Sequence of chain 1.J:
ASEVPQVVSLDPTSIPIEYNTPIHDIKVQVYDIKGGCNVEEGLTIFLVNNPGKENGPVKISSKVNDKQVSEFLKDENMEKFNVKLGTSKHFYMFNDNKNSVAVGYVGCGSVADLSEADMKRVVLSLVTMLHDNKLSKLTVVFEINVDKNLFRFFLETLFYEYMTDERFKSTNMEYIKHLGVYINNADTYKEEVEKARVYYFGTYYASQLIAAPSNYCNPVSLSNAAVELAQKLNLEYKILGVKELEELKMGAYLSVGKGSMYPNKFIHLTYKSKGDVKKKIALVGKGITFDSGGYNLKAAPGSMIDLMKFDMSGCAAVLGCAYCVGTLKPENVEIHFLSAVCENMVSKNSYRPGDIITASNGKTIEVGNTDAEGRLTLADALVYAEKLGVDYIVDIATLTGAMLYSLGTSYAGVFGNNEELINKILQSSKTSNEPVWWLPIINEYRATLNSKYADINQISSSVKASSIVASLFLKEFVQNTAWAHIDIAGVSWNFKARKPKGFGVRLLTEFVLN

Binding-site contacts:
Ligand atom FAH contacts residue PHE500 of chain 1.J at 3.7 Å.
Ligand atom CAV contacts residue ALA494 of chain 1.J at 3.6 Å (hydrophobic).
Ligand atom O contacts residue ASP296 of chain 1.J at 3.2 Å (salt-bridge).
Ligand atom O contacts residue ZN1 of chain 1.DC at 2.4 Å.
Ligand atom OAD contacts residue THR405 of chain 1.J at 3.4 Å.
Ligand atom CAZ contacts residue LEU409 of chain 1.J at 3.5 Å (hydrophobic).
Ligand atom FAG contacts residue GLY307 of chain 1.J at 3.3 Å.
Ligand atom CAM contacts residue THR405 of chain 1.J at 3.6 Å.
Ligand atom OAF contacts residue LYS291 of chain 1.J at 3.2 Å (salt-bridge).
Ligand atom CAM contacts residue LEU404 of chain 1.J at 3.5 Å (hydrophobic).
Ligand atom C contacts residue LEU404 of chain 1.J at 3.5 Å (hydrophobic).
Ligand atom OAD contacts residue GLY406 of chain 1.J at 2.7 Å (h-bond).
Ligand atom NAQ contacts residue ASP376 of chain 1.J at 3.4 Å (salt-bridge).
Ligand atom CAY contacts residue GLY406 of chain 1.J at 3.4 Å.
Ligand atom CAV contacts residue LEU409 of chain 1.J at 3.6 Å (hydrophobic).
Ligand atom CAK contacts residue GLY406 of chain 1.J at 3.6 Å.
Ligand atom NAQ contacts residue CO31 of chain 1.BC at 2.9 Å (h-bond).
Ligand atom FAH contacts residue ALA494 of chain 1.J at 2.9 Å.
Ligand atom CAM contacts residue GLY406 of chain 1.J at 3.2 Å.
Ligand atom NAQ contacts residue ZN1 of chain 1.DC at 3.1 Å.
Ligand atom C contacts residue ASP376 of chain 1.J at 3.5 Å.
Ligand atom O contacts residue ASP376 of chain 1.J at 3.3 Å (salt-bridge).
Ligand atom CAL contacts residue LYS303 of chain 1.J at 3.6 Å.
Ligand atom NAQ contacts residue LEU404 of chain 1.J at 2.8 Å (h-bond).
Ligand atom FAI contacts residue PHE500 of chain 1.J at 2.9 Å.
Ligand atom OAF contacts residue CO31 of chain 1.BC at 2.7 Å (h-bond).
Ligand atom O contacts residue ZN1 of chain 1.CC at 3.7 Å.
Ligand atom O contacts residue LYS303 of chain 1.J at 2.9 Å (salt-bridge).
Ligand atom CAS contacts residue GLY406 of chain 1.J at 3.7 Å.
Ligand atom CAO contacts residue ALA494 of chain 1.J at 3.5 Å (hydrophobic).
Ligand atom CA contacts residue LEU404 of chain 1.J at 3.1 Å (hydrophobic).
Ligand atom OAF contacts residue ASP296 of chain 1.J at 3.5 Å (salt-bridge).
Ligand atom OAF contacts residue GLU378 of chain 1.J at 3.1 Å (salt-bridge).
Ligand atom OAF contacts residue ASP376 of chain 1.J at 3.1 Å (salt-bridge).
Ligand atom OAF contacts residue ZN1 of chain 1.DC at 2.4 Å.
Ligand atom C contacts residue ZN1 of chain 1.DC at 3.0 Å.
Ligand atom NAQ contacts residue ZN1 of chain 1.CC at 3.1 Å.
Ligand atom FAG contacts residue MET309 of chain 1.J at 3.1 Å.
Ligand atom OAF contacts residue ZN1 of chain 1.CC at 2.1 Å.
Ligand atom CAW contacts residue GLY406 of chain 1.J at 3.6 Å.

A protein and the small-molecule ligand that binds it are described below.
Small molecule (SMILES): CC(C)(C)CC(=O)N[C@@H](C(=O)NO)c1ccc(-c2cc(F)c(F)c(F)c2)cc1